Binding-site contacts:
Ligand atom O5 contacts residue ASP47 of chain 1.A at 3.8 Å.
Ligand atom C4 contacts residue GLN133 of chain 1.A at 3.7 Å.
Ligand atom C5 contacts residue ILE52 of chain 1.A at 4.0 Å (hydrophobic).
Ligand atom C3 contacts residue GLN133 of chain 1.A at 4.1 Å.
Ligand atom O5 contacts residue PHE1 of chain 1.A at 2.9 Å (h-bond).
Ligand atom C6 contacts residue PHE1 of chain 1.A at 3.7 Å (hydrophobic).
Ligand atom C5 contacts residue ASP54 of chain 1.A at 4.2 Å.
Ligand atom O6 contacts residue PHE1 of chain 1.A at 2.7 Å (h-bond).
Ligand atom O3 contacts residue ASN135 of chain 1.A at 3.6 Å (h-bond).
Ligand atom O2 contacts residue PHE1 of chain 1.A at 2.8 Å (h-bond).
Ligand atom O6 contacts residue ASP54 of chain 1.A at 2.5 Å (salt-bridge).
Ligand atom C4 contacts residue ASN135 of chain 1.A at 4.0 Å.
Ligand atom C1 contacts residue ILE13 of chain 1.A at 4.3 Å (hydrophobic).
Ligand atom C6 contacts residue ASP54 of chain 1.A at 3.3 Å.
Ligand atom O6 contacts residue TYR48 of chain 1.A at 4.2 Å.
Ligand atom C4 contacts residue ASP54 of chain 1.A at 3.5 Å.
Ligand atom O3 contacts residue ASP140 of chain 1.A at 2.7 Å (salt-bridge).
Ligand atom C6 contacts residue TYR48 of chain 1.A at 3.8 Å (hydrophobic).
Ligand atom C6 contacts residue ILE52 of chain 1.A at 4.1 Å (hydrophobic).
Ligand atom O4 contacts residue GLN133 of chain 1.A at 3.4 Å (h-bond).
Ligand atom C3 contacts residue ASP140 of chain 1.A at 3.2 Å.
Ligand atom C3 contacts residue ASN135 of chain 1.A at 3.9 Å.
Ligand atom O4 contacts residue ILE52 of chain 1.A at 3.7 Å.
Ligand atom C5 contacts residue PHE1 of chain 1.A at 3.6 Å (hydrophobic).
Ligand atom C4 contacts residue PHE1 of chain 1.A at 3.6 Å (hydrophobic).
Ligand atom O3 contacts residue PHE142 of chain 1.A at 3.6 Å.
Ligand atom O6 contacts residue ASN46 of chain 1.A at 3.2 Å (h-bond).
Ligand atom O4 contacts residue ASN135 of chain 1.A at 3.0 Å (h-bond).
Ligand atom C2 contacts residue ILE13 of chain 1.A at 3.9 Å (hydrophobic).
Ligand atom O4 contacts residue ASP54 of chain 1.A at 2.6 Å (salt-bridge).
Ligand atom C2 contacts residue PHE1 of chain 1.A at 3.8 Å (hydrophobic).
Ligand atom O2 contacts residue GLN133 of chain 1.A at 4.4 Å.
Ligand atom C6 contacts residue ASN46 of chain 1.A at 3.2 Å.
Ligand atom O6 contacts residue ASP47 of chain 1.A at 3.0 Å (salt-bridge).
Ligand atom C3 contacts residue PHE1 of chain 1.A at 4.3 Å (hydrophobic).
Ligand atom C1 contacts residue PHE1 of chain 1.A at 3.7 Å (hydrophobic).
Ligand atom C2 contacts residue ASP140 of chain 1.A at 3.9 Å.
Ligand atom C6 contacts residue ASP47 of chain 1.A at 3.7 Å.
Ligand atom O3 contacts residue GLN133 of chain 1.A at 3.2 Å (h-bond).
Ligand atom O2 contacts residue ILE13 of chain 1.A at 3.5 Å.

Sequence of chain 1.A:
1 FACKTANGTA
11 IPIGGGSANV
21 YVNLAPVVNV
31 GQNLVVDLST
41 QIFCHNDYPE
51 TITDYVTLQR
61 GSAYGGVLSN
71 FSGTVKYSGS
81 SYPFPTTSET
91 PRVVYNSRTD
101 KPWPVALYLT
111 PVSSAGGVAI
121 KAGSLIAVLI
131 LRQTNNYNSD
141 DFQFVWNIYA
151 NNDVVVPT

A protein and the small-molecule ligand that binds it are described below.
Small molecule (SMILES): CO[C@H]1O[C@H](CO)[C@@H](O)[C@H](O)[C@@H]1O